Binding-site contacts:
Ligand atom C31 contacts residue PHE162 of chain 6.A at 3.8 Å (hydrophobic).
Ligand atom C2 contacts residue THR88 of chain 6.A at 3.5 Å.
Ligand atom C18 contacts residue LEU154 of chain 6.A at 3.2 Å (hydrophobic).
Ligand atom C1 contacts residue THR88 of chain 6.A at 4.0 Å.
Ligand atom C28 contacts residue PHE129 of chain 6.A at 3.0 Å (hydrophobic).
Ligand atom C15 contacts residue LEU24 of chain 4.A at 3.1 Å (hydrophobic).
Ligand atom C1 contacts residue TYR20 of chain 4.A at 3.6 Å (hydrophobic).
Ligand atom C23 contacts residue PHE140 of chain 6.A at 3.7 Å (hydrophobic).
Ligand atom C26 contacts residue CYS86 of chain 6.A at 3.9 Å (hydrophobic).
Ligand atom C27 contacts residue CYS86 of chain 6.A at 3.7 Å (hydrophobic).
Ligand atom C20 contacts residue PHE19 of chain 4.A at 3.9 Å (hydrophobic).
Ligand atom C9 contacts residue PHE140 of chain 6.A at 3.9 Å (hydrophobic).
Ligand atom C20 contacts residue LEU24 of chain 4.A at 3.7 Å (hydrophobic).
Ligand atom C22 contacts residue PHE140 of chain 6.A at 3.9 Å (hydrophobic).
Ligand atom O1 contacts residue TYR20 of chain 4.A at 3.5 Å (h-bond).
Ligand atom C14 contacts residue PHE140 of chain 6.A at 4.1 Å (hydrophobic).
Ligand atom C5 contacts residue TYR20 of chain 4.A at 4.1 Å (hydrophobic).
Ligand atom C21 contacts residue PHE140 of chain 6.A at 3.1 Å (hydrophobic).
Ligand atom C27 contacts residue SER101 of chain 6.A at 3.7 Å.
Ligand atom C2 contacts residue TYR20 of chain 4.A at 3.8 Å (hydrophobic).
Ligand atom C19 contacts residue PHE140 of chain 6.A at 3.9 Å (hydrophobic).
Ligand atom O1 contacts residue PHE129 of chain 6.A at 3.9 Å.
Ligand atom O2 contacts residue PHE140 of chain 6.A at 3.9 Å.
Ligand atom C23 contacts residue PHE129 of chain 6.A at 3.9 Å (hydrophobic).
Ligand atom C3 contacts residue HIS189 of chain 4.A at 3.5 Å.
Ligand atom O6 contacts residue HIS189 of chain 4.A at 2.4 Å (h-bond).
Ligand atom C12 contacts residue PHE129 of chain 6.A at 3.8 Å (hydrophobic).
Ligand atom C2 contacts residue PHE97 of chain 6.A at 3.8 Å (hydrophobic).
Ligand atom C18 contacts residue HIS189 of chain 4.A at 3.4 Å.
Ligand atom C7 contacts residue LEU24 of chain 4.A at 4.0 Å (hydrophobic).
Ligand atom O6 contacts residue PHE97 of chain 6.A at 3.6 Å.
Ligand atom C17 contacts residue PHE140 of chain 6.A at 3.9 Å (hydrophobic).
Ligand atom C11 contacts residue PHE140 of chain 6.A at 3.9 Å (hydrophobic).
Ligand atom C32 contacts residue PHE162 of chain 6.A at 3.1 Å (hydrophobic).
Ligand atom O6 contacts residue TYR20 of chain 4.A at 2.8 Å (h-bond).
Ligand atom C20 contacts residue TYR20 of chain 4.A at 3.5 Å (hydrophobic).
Ligand atom C13 contacts residue PHE140 of chain 6.A at 3.8 Å (hydrophobic).
Ligand atom C12 contacts residue PHE140 of chain 6.A at 3.1 Å (hydrophobic).
Ligand atom O5 contacts residue ARG23 of chain 4.A at 4.0 Å.
Ligand atom C3 contacts residue TYR20 of chain 4.A at 3.8 Å (hydrophobic).

Sequence of chain 4.A:
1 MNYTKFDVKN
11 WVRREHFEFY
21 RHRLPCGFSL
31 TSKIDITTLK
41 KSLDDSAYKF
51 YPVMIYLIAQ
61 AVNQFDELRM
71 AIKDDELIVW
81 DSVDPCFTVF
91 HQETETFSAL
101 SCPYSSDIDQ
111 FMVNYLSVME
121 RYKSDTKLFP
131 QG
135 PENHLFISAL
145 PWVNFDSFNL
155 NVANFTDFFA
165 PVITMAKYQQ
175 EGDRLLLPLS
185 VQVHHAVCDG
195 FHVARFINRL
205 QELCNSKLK

Sequence of chain 6.A:
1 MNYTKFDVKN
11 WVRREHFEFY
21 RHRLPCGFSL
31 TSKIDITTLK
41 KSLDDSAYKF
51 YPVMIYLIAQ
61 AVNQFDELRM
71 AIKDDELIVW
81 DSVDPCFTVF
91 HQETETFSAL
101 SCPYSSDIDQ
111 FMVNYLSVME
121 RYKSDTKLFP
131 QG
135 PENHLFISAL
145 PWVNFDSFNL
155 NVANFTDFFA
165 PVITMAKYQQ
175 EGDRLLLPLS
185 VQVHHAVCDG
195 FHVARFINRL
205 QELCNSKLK

A protein and the small-molecule ligand that binds it are described below.
Small molecule (SMILES): CC(=O)O[C@H]1C[C@@]2(C)[C@@H](C[C@@H](O)[C@H]3[C@@]4(C)CC[C@@H](O)[C@@H](C)[C@@H]4CC[C@@]32C)/C1=C(\CCC=C(C)C)C(=O)O